Sequence of chain 37.F:
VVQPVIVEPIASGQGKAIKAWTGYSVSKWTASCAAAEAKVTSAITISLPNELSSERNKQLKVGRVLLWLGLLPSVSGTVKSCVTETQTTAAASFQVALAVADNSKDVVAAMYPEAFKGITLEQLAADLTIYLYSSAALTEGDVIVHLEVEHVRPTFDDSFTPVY

The small molecule below binds the protein below.
Small molecule (SMILES): Nc1ncnc2c1ncn2[C@@H]1O[C@H]([C@@H]2O[C@@H]3[C@H](O[P](=O)(O)O2)[C@@H](CO[P](=O)(O)O[C@H]2[C@@H](O)[C@H](n4cnc5c(N)ncnc54)O[C@@H]2COP(=O)=O)O[C@H]3n2ccc(=O)[nH]c2=O)[C@@H](O[P](=O)(O)OC[C@H]2O[C@@H](n3ccc(=O)[nH]c3=O)[C@H](O)[C@@H]2O)[C@H]1O

Binding-site contacts:
Ligand atom O4' contacts residue TRP47 of chain 37.F at 3.4 Å.
Ligand atom N1 contacts residue TRP47 of chain 37.F at 3.7 Å.
Ligand atom C8 contacts residue LYS143 of chain 37.F at 2.7 Å.
Ligand atom O4' contacts residue LYS143 of chain 37.F at 4.2 Å.
Ligand atom N9 contacts residue GLU140 of chain 37.F at 4.1 Å.
Ligand atom N3 contacts residue TRP47 of chain 37.F at 3.4 Å.
Ligand atom C1' contacts residue TRP47 of chain 37.F at 3.7 Å (hydrophobic).
Ligand atom O2' contacts residue GLU140 of chain 37.F at 2.3 Å (salt-bridge).
Ligand atom C4 contacts residue TRP47 of chain 37.F at 3.3 Å (hydrophobic).
Ligand atom N7 contacts residue TRP47 of chain 37.F at 3.6 Å.
Ligand atom O2' contacts residue LYS143 of chain 37.F at 3.8 Å.
Ligand atom O4' contacts residue GLU140 of chain 37.F at 3.0 Å (salt-bridge).
Ligand atom N9 contacts residue TRP47 of chain 37.F at 3.3 Å.
Ligand atom C3' contacts residue GLU140 of chain 37.F at 3.8 Å.
Ligand atom N9 contacts residue LYS143 of chain 37.F at 3.2 Å (salt-bridge).
Ligand atom O4' contacts residue LYS143 of chain 37.F at 4.4 Å.
Ligand atom O3' contacts residue GLU140 of chain 37.F at 4.4 Å.
Ligand atom C2' contacts residue GLU140 of chain 37.F at 3.0 Å.
Ligand atom C5 contacts residue TRP47 of chain 37.F at 3.8 Å (hydrophobic).
Ligand atom C2 contacts residue TRP47 of chain 37.F at 3.4 Å (hydrophobic).
Ligand atom C5' contacts residue ARG90 of chain 37.F at 4.3 Å.
Ligand atom C4' contacts residue GLU140 of chain 37.F at 3.4 Å.
Ligand atom N6 contacts residue TRP47 of chain 37.F at 4.2 Å.
Ligand atom C1' contacts residue GLU140 of chain 37.F at 2.7 Å.
Ligand atom C6 contacts residue TRP47 of chain 37.F at 3.7 Å (hydrophobic).
Ligand atom N7 contacts residue LYS143 of chain 37.F at 3.8 Å.
Ligand atom C8 contacts residue TRP47 of chain 37.F at 3.6 Å (hydrophobic).
Ligand atom C2' contacts residue LYS143 of chain 37.F at 3.7 Å.
Ligand atom C1' contacts residue LYS143 of chain 37.F at 3.2 Å.